A protein and the small-molecule ligand that binds it are described below.
Small molecule (SMILES): CC(=O)N[C@H]1[C@H](O[C@H]2[C@H](O)[C@@H](NC(C)=O)CO[C@@H]2CO)O[C@H](CO)[C@@H](O)[C@@H]1O

Binding-site contacts:
Ligand atom O6 contacts residue ASN23 of chain 1.D at 4.5 Å.
Ligand atom C5 contacts residue SER25 of chain 1.D at 4.1 Å.
Ligand atom N2 contacts residue ASN23 of chain 1.D at 2.9 Å (h-bond).
Ligand atom C6 contacts residue GLN26 of chain 1.D at 4.2 Å.
Ligand atom C5 contacts residue ASN23 of chain 1.D at 3.6 Å.
Ligand atom C3 contacts residue ASN23 of chain 1.D at 3.8 Å.
Ligand atom C1 contacts residue GLN26 of chain 1.D at 4.2 Å.
Ligand atom C5 contacts residue GLN26 of chain 1.D at 4.4 Å.
Ligand atom C1 contacts residue SER25 of chain 1.D at 4.0 Å.
Ligand atom C1 contacts residue ASN23 of chain 1.D at 1.4 Å.
Ligand atom O6 contacts residue SER25 of chain 1.D at 4.4 Å.
Ligand atom O5 contacts residue SER25 of chain 1.D at 4.0 Å.
Ligand atom C2 contacts residue ASN23 of chain 1.D at 2.4 Å.
Ligand atom C7 contacts residue ASN23 of chain 1.D at 3.7 Å.
Ligand atom O6 contacts residue GLN26 of chain 1.D at 3.0 Å.
Ligand atom O7 contacts residue ASN23 of chain 1.D at 4.0 Å.
Ligand atom O5 contacts residue ASN23 of chain 1.D at 2.3 Å (h-bond).
Ligand atom C4 contacts residue ASN23 of chain 1.D at 4.2 Å.
Ligand atom O5 contacts residue GLN26 of chain 1.D at 3.4 Å.

Sequence of chain 1.D:
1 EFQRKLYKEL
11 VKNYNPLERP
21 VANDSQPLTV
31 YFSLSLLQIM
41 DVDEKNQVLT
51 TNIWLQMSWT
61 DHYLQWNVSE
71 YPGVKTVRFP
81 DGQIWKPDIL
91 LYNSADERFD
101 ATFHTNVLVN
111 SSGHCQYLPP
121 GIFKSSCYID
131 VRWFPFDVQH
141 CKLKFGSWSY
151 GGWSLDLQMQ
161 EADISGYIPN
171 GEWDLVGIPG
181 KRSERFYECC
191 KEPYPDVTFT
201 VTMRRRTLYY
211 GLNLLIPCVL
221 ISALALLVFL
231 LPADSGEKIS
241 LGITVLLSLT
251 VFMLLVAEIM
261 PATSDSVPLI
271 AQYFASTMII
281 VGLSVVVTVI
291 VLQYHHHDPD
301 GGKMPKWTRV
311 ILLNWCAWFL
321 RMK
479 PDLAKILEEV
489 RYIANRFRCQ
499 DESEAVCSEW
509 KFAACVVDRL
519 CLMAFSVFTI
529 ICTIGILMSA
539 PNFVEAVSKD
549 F